Sequence of chain 1.A:
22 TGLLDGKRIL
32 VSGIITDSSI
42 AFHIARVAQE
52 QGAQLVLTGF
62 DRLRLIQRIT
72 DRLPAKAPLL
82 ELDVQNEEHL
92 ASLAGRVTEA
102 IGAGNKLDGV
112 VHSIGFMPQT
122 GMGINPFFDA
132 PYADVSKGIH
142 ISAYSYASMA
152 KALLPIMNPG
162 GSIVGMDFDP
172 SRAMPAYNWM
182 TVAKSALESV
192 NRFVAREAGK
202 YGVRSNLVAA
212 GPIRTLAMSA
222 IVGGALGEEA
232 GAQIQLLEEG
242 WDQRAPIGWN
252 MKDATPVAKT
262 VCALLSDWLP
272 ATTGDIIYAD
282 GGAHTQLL

This protein binds this small molecule.
Small molecule (SMILES): N#Cc1ccccc1Oc1ccc(Cn2cc(C3CC3)nn2)cc1O

Binding-site contacts:
Ligand atom OAQ contacts residue ALA218 of chain 1.A at 3.5 Å.
Ligand atom CAW contacts residue NAD1 of chain 1.B at 3.8 Å.
Ligand atom CAD contacts residue MET123 of chain 1.A at 3.7 Å (hydrophobic).
Ligand atom CAR contacts residue TYR178 of chain 1.A at 3.4 Å (hydrophobic).
Ligand atom CAN contacts residue NAD1 of chain 1.B at 3.2 Å.
Ligand atom NAY contacts residue PHE169 of chain 1.A at 3.7 Å.
Ligand atom CAD contacts residue MET181 of chain 1.A at 3.6 Å (hydrophobic).
Ligand atom OAB contacts residue NAD1 of chain 1.B at 2.6 Å (h-bond).
Ligand atom CAL contacts residue PRO176 of chain 1.A at 3.3 Å (hydrophobic).
Ligand atom NAA contacts residue GLY116 of chain 1.A at 3.2 Å (h-bond).
Ligand atom CAK contacts residue PHE169 of chain 1.A at 3.5 Å (hydrophobic).
Ligand atom NAP contacts residue PRO213 of chain 1.A at 3.7 Å.
Ligand atom OAB contacts residue TYR178 of chain 1.A at 2.5 Å (h-bond).
Ligand atom NAP contacts residue GLU239 of chain 1.A at 3.6 Å (salt-bridge).
Ligand atom CAC contacts residue GLY116 of chain 1.A at 3.5 Å.
Ligand atom CAS contacts residue NAD1 of chain 1.B at 3.3 Å.
Ligand atom CAL contacts residue LEU238 of chain 1.A at 3.8 Å (hydrophobic).
Ligand atom CAM contacts residue ILE222 of chain 1.A at 3.6 Å (hydrophobic).
Ligand atom CAJ contacts residue NAD1 of chain 1.B at 3.6 Å.
Ligand atom CAF contacts residue PHE117 of chain 1.A at 3.6 Å (hydrophobic).
Ligand atom NAA contacts residue ALA218 of chain 1.A at 3.6 Å.
Ligand atom OAQ contacts residue NAD1 of chain 1.B at 3.3 Å (h-bond).
Ligand atom CAF contacts residue GLY116 of chain 1.A at 3.7 Å.
Ligand atom CAW contacts residue ALA218 of chain 1.A at 3.8 Å (hydrophobic).
Ligand atom NAP contacts residue MET219 of chain 1.A at 3.8 Å.
Ligand atom CAI contacts residue NAD1 of chain 1.B at 3.5 Å.
Ligand atom CAF contacts residue MET181 of chain 1.A at 3.8 Å (hydrophobic).
Ligand atom CAG contacts residue MET123 of chain 1.A at 3.8 Å (hydrophobic).
Ligand atom CAV contacts residue NAD1 of chain 1.B at 3.5 Å.
Ligand atom CAN contacts residue PHE169 of chain 1.A at 3.7 Å (hydrophobic).
Ligand atom NAO contacts residue GLU239 of chain 1.A at 2.9 Å (salt-bridge).
Ligand atom CAH contacts residue NAD1 of chain 1.B at 3.1 Å.
Ligand atom CAE contacts residue MET123 of chain 1.A at 3.0 Å (hydrophobic).
Ligand atom CAT contacts residue ALA218 of chain 1.A at 3.7 Å (hydrophobic).
Ligand atom CAC contacts residue NAD1 of chain 1.B at 3.6 Å.
Ligand atom CAJ contacts residue TYR178 of chain 1.A at 3.5 Å (hydrophobic).
Ligand atom CAR contacts residue NAD1 of chain 1.B at 3.4 Å.
Ligand atom CAC contacts residue ALA218 of chain 1.A at 3.4 Å (hydrophobic).
Ligand atom CAE contacts residue MET181 of chain 1.A at 3.6 Å (hydrophobic).
Ligand atom NAA contacts residue NAD1 of chain 1.B at 3.4 Å (h-bond).